Sequence of chain 2.A:
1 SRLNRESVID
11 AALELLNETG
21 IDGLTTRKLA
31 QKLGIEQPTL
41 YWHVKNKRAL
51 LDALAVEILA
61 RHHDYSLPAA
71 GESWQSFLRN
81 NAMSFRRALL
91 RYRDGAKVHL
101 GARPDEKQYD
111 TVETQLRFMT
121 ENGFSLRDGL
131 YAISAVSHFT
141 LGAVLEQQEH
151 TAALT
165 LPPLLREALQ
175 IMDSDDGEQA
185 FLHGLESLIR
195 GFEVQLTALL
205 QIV

Sequence of chain 1.A:
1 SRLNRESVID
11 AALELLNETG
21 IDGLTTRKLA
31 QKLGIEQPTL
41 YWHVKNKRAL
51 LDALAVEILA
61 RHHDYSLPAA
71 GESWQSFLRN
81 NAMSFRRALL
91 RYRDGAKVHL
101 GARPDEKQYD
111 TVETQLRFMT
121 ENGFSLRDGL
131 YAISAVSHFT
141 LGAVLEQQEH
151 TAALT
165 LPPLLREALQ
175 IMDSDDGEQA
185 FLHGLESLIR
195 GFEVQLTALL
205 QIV

This small molecule binds to this protein.
Small molecule (SMILES): CN(C)[C@@H]1C(O)=C(C(N)=O)C(=O)[C@@]2(O)C(O)=C3C(=O)c4c(O)ccc(Cl)c4[C@@](C)(O)[C@H]3C[C@@H]12

Binding-site contacts:
Ligand atom C9 contacts residue LEU173 of chain 2.A at 3.6 Å (hydrophobic).
Ligand atom C4D contacts residue ILE133 of chain 1.A at 3.6 Å (hydrophobic).
Ligand atom O2' contacts residue THR111 of chain 1.A at 3.6 Å.
Ligand atom CL7 contacts residue LEU169 of chain 2.A at 3.8 Å.
Ligand atom N2' contacts residue LEU59 of chain 1.A at 3.9 Å.
Ligand atom C9 contacts residue PRO104 of chain 1.A at 3.8 Å (hydrophobic).
Ligand atom C5 contacts residue ILE133 of chain 1.A at 3.8 Å (hydrophobic).
Ligand atom O2' contacts residue SER66 of chain 1.A at 3.0 Å (h-bond).
Ligand atom C3 contacts residue ASN81 of chain 1.A at 3.8 Å.
Ligand atom O11 contacts residue MG1 of chain 1.C at 1.9 Å.
Ligand atom O3 contacts residue GLN115 of chain 1.A at 3.0 Å (h-bond).
Ligand atom C2' contacts residue HIS63 of chain 1.A at 3.7 Å.
Ligand atom C3 contacts residue GLN115 of chain 1.A at 3.3 Å.
Ligand atom O2' contacts residue GLN115 of chain 1.A at 3.1 Å (h-bond).
Ligand atom C4' contacts residue ASN81 of chain 1.A at 3.3 Å.
Ligand atom O4B contacts residue PHE85 of chain 1.A at 3.2 Å.
Ligand atom O12 contacts residue MG1 of chain 1.C at 1.9 Å.
Ligand atom C8 contacts residue LEU173 of chain 2.A at 3.3 Å (hydrophobic).
Ligand atom C4D contacts residue ASN81 of chain 1.A at 3.0 Å.
Ligand atom CL7 contacts residue LEU130 of chain 1.A at 3.7 Å.
Ligand atom C12 contacts residue MG1 of chain 1.C at 3.0 Å.
Ligand atom C2 contacts residue GLN115 of chain 1.A at 3.6 Å.
Ligand atom C3 contacts residue HIS63 of chain 1.A at 3.7 Å.
Ligand atom C4 contacts residue ASN81 of chain 1.A at 3.5 Å.
Ligand atom C10 contacts residue PRO104 of chain 1.A at 3.5 Å (hydrophobic).
Ligand atom O3 contacts residue HIS63 of chain 1.A at 2.8 Å (h-bond).
Ligand atom C4' contacts residue PHE85 of chain 1.A at 3.3 Å (hydrophobic).
Ligand atom N4 contacts residue ASN81 of chain 1.A at 2.5 Å (h-bond).
Ligand atom O10 contacts residue PRO104 of chain 1.A at 3.5 Å.
Ligand atom O3 contacts residue ASN81 of chain 1.A at 2.8 Å (h-bond).
Ligand atom C5B contacts residue MG1 of chain 1.C at 3.4 Å.
Ligand atom O2' contacts residue HIS63 of chain 1.A at 3.1 Å (h-bond).
Ligand atom C4 contacts residue GLN115 of chain 1.A at 3.4 Å.
Ligand atom C6' contacts residue ILE133 of chain 1.A at 3.4 Å (hydrophobic).
Ligand atom C5 contacts residue GLN115 of chain 1.A at 3.8 Å.
Ligand atom C2' contacts residue GLN115 of chain 1.A at 3.6 Å.
Ligand atom O6 contacts residue VAL112 of chain 1.A at 3.0 Å.
Ligand atom O1 contacts residue VAL112 of chain 1.A at 3.5 Å.
Ligand atom C11 contacts residue MG1 of chain 1.C at 3.0 Å.
Ligand atom O12 contacts residue HIS99 of chain 1.A at 2.9 Å (h-bond).